The protein below binds the small molecule below.
Small molecule (SMILES): C/N=C(/NC)NCCC[C@@H](C=O)NC(=O)CNC(=O)[C@@H](N)CO

Binding-site contacts:
Ligand atom N contacts residue ASN108 of chain 1.B at 3.9 Å.
Ligand atom CA contacts residue ASP157 of chain 1.B at 2.9 Å.
Ligand atom CB contacts residue ASP157 of chain 1.B at 2.8 Å.
Ligand atom CZ contacts residue TYR199 of chain 1.B at 3.3 Å (hydrophobic).
Ligand atom CQ2 contacts residue GLY192 of chain 1.B at 2.9 Å.
Ligand atom O contacts residue VAL335 of chain 1.B at 3.1 Å.
Ligand atom C contacts residue TYR197 of chain 1.B at 3.8 Å (hydrophobic).
Ligand atom O contacts residue TYR197 of chain 1.B at 3.1 Å (h-bond).
Ligand atom CQ1 contacts residue TYR199 of chain 1.B at 3.1 Å (hydrophobic).
Ligand atom CG contacts residue TYR197 of chain 1.B at 3.2 Å (hydrophobic).
Ligand atom CA contacts residue TYR197 of chain 1.B at 3.0 Å (hydrophobic).
Ligand atom CB contacts residue GLY192 of chain 1.B at 3.7 Å.
Ligand atom CZ contacts residue GLY192 of chain 1.B at 3.8 Å.
Ligand atom CB contacts residue ALA156 of chain 1.B at 3.8 Å (hydrophobic).
Ligand atom NE contacts residue TYR199 of chain 1.B at 3.8 Å.
Ligand atom C contacts residue ASP157 of chain 1.B at 3.0 Å.
Ligand atom CA contacts residue GLU191 of chain 1.B at 2.8 Å.
Ligand atom CB contacts residue GLU191 of chain 1.B at 2.5 Å.
Ligand atom NH2 contacts residue TYR199 of chain 1.B at 3.8 Å.
Ligand atom NH2 contacts residue GLY192 of chain 1.B at 2.6 Å (h-bond).
Ligand atom O contacts residue GLU191 of chain 1.B at 3.5 Å (salt-bridge).
Ligand atom CB contacts residue VAL193 of chain 1.B at 3.8 Å (hydrophobic).
Ligand atom N contacts residue TYR197 of chain 1.B at 3.6 Å.
Ligand atom CQ1 contacts residue OGA1 of chain 1.L at 3.4 Å.
Ligand atom NH2 contacts residue SER310 of chain 1.B at 3.7 Å.
Ligand atom NH1 contacts residue SER310 of chain 1.B at 3.1 Å (h-bond).
Ligand atom O contacts residue LYS263 of chain 1.B at 3.8 Å.
Ligand atom N contacts residue ASP157 of chain 1.B at 2.8 Å (salt-bridge).
Ligand atom C contacts residue GLU191 of chain 1.B at 3.1 Å.
Ligand atom CG contacts residue GLU191 of chain 1.B at 3.6 Å.
Ligand atom CG contacts residue GLY192 of chain 1.B at 3.6 Å.
Ligand atom CA contacts residue ASP157 of chain 1.B at 3.8 Å.
Ligand atom OG contacts residue ASP157 of chain 1.B at 3.2 Å (salt-bridge).
Ligand atom CB contacts residue TYR197 of chain 1.B at 3.8 Å (hydrophobic).
Ligand atom CQ2 contacts residue THR311 of chain 1.B at 3.3 Å.
Ligand atom CD contacts residue GLY192 of chain 1.B at 3.7 Å.
Ligand atom OG contacts residue TYR199 of chain 1.B at 3.7 Å.
Ligand atom CQ2 contacts residue SER310 of chain 1.B at 2.7 Å.
Ligand atom NH1 contacts residue TYR199 of chain 1.B at 2.9 Å (h-bond).
Ligand atom C contacts residue TYR197 of chain 1.B at 3.6 Å (hydrophobic).

Sequence of chain 1.B:
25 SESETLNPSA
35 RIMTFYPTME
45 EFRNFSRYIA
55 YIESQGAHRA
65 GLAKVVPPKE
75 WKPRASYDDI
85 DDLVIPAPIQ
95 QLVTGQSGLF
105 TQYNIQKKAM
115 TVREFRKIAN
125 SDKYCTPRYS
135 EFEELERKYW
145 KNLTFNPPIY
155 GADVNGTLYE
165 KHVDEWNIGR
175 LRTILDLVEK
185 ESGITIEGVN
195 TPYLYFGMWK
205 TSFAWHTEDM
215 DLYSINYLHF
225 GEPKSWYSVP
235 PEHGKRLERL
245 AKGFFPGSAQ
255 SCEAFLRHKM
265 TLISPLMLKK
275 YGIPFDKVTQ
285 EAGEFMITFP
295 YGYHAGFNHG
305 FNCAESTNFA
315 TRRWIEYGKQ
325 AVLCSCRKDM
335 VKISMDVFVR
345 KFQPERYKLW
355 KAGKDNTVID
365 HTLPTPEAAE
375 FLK